The small molecule below binds the protein below.
Small molecule (SMILES): NCCCC(=O)O

Sequence of chain 1.D:
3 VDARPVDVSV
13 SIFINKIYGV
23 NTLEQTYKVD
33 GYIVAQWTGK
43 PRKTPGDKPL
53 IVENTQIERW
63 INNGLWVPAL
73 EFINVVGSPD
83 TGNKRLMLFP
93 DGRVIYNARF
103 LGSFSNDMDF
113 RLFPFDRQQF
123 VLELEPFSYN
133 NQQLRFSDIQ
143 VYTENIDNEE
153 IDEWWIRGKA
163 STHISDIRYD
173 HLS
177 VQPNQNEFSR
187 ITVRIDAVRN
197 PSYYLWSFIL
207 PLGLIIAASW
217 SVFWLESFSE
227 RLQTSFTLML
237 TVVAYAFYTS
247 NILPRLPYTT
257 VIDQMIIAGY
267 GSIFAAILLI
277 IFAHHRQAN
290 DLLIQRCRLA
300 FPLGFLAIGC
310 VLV

Binding-site contacts:
Ligand atom CB contacts residue TYR171 of chain 1.D at 4.3 Å (hydrophobic).
Ligand atom N contacts residue GLU127 of chain 1.D at 3.1 Å (salt-bridge).
Ligand atom C contacts residue HIS173 of chain 1.D at 4.3 Å.
Ligand atom O contacts residue ASN99 of chain 1.E at 4.3 Å.
Ligand atom O contacts residue ARG87 of chain 1.E at 4.3 Å.
Ligand atom OXT contacts residue LEU174 of chain 1.D at 4.0 Å.
Ligand atom CD contacts residue PRO128 of chain 1.D at 4.2 Å (hydrophobic).
Ligand atom CB contacts residue PHE184 of chain 1.D at 3.7 Å (hydrophobic).
Ligand atom O contacts residue LEU174 of chain 1.D at 4.2 Å.
Ligand atom CD contacts residue TYR171 of chain 1.D at 3.6 Å (hydrophobic).
Ligand atom CB contacts residue GOL1 of chain 1.JA at 4.5 Å.
Ligand atom C contacts residue PHE184 of chain 1.D at 4.4 Å (hydrophobic).
Ligand atom CG contacts residue PHE184 of chain 1.D at 4.1 Å (hydrophobic).
Ligand atom O contacts residue HIS173 of chain 1.D at 3.3 Å.
Ligand atom C contacts residue LEU174 of chain 1.D at 4.0 Å (hydrophobic).
Ligand atom C contacts residue GOL1 of chain 1.JA at 3.6 Å.
Ligand atom CG contacts residue GOL1 of chain 1.JA at 3.5 Å.
Ligand atom N contacts residue PHE184 of chain 1.D at 3.9 Å.
Ligand atom OXT contacts residue ARG87 of chain 1.E at 3.1 Å (salt-bridge).
Ligand atom N contacts residue TYR171 of chain 1.D at 4.4 Å.
Ligand atom CB contacts residue PHE129 of chain 1.D at 3.6 Å (hydrophobic).
Ligand atom CB contacts residue GLU127 of chain 1.D at 4.5 Å.
Ligand atom N contacts residue PRO128 of chain 1.D at 2.8 Å (h-bond).
Ligand atom C contacts residue ARG87 of chain 1.E at 3.9 Å.
Ligand atom CD contacts residue PHE129 of chain 1.D at 4.0 Å (hydrophobic).
Ligand atom CD contacts residue GLU127 of chain 1.D at 3.1 Å.
Ligand atom CD contacts residue PHE184 of chain 1.D at 4.0 Å (hydrophobic).
Ligand atom O contacts residue GOL1 of chain 1.JA at 2.8 Å (h-bond).
Ligand atom OXT contacts residue PHE184 of chain 1.D at 3.9 Å.
Ligand atom N contacts residue PHE129 of chain 1.D at 3.2 Å (h-bond).
Ligand atom CG contacts residue TYR171 of chain 1.D at 4.0 Å (hydrophobic).

Sequence of chain 1.E:
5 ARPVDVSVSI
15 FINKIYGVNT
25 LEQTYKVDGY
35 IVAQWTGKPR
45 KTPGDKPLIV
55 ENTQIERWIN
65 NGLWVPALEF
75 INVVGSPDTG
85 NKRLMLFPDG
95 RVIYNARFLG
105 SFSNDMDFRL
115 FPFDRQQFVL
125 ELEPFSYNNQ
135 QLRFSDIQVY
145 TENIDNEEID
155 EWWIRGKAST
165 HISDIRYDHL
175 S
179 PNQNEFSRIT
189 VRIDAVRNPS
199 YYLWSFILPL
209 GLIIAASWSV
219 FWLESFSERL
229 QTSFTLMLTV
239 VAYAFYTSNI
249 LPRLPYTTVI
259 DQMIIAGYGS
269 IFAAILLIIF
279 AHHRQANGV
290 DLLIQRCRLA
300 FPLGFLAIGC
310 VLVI